Sequence of chain 1.E:
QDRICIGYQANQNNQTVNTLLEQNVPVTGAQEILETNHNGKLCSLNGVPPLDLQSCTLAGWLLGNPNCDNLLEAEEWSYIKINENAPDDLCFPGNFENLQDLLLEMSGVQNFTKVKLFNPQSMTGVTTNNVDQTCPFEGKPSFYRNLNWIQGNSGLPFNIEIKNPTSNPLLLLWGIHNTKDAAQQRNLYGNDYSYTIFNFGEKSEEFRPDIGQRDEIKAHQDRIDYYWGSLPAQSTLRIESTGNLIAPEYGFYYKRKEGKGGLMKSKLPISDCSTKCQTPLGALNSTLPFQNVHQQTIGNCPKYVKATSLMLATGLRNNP

Binding-site contacts:
Ligand atom N2 contacts residue ASN111 of chain 1.E at 2.6 Å (h-bond).
Ligand atom O3 contacts residue ASN111 of chain 1.E at 4.3 Å.
Ligand atom C1 contacts residue ASN111 of chain 1.E at 1.4 Å.
Ligand atom C8 contacts residue ASN168 of chain 1.E at 4.4 Å.
Ligand atom O7 contacts residue ASN111 of chain 1.E at 4.3 Å.
Ligand atom O5 contacts residue ASN111 of chain 1.E at 2.4 Å (h-bond).
Ligand atom C2 contacts residue ASN111 of chain 1.E at 2.0 Å.
Ligand atom C4 contacts residue ASN111 of chain 1.E at 3.8 Å.
Ligand atom C5 contacts residue ASN111 of chain 1.E at 3.6 Å.
Ligand atom C7 contacts residue ASN111 of chain 1.E at 3.4 Å.
Ligand atom C3 contacts residue ASN111 of chain 1.E at 3.4 Å.
Ligand atom C8 contacts residue ASN111 of chain 1.E at 3.8 Å.

The small molecule below binds the protein below.
Small molecule (SMILES): CC(=O)N[C@@H]1[C@@H](O)[C@H](O)[C@@H](CO)O[C@H]1O